Binding-site contacts:
Ligand atom C8 contacts residue GLN628 of chain 1.C at 3.6 Å.
Ligand atom O5 contacts residue GLN820 of chain 1.A at 4.0 Å.
Ligand atom C7 contacts residue ASN600 of chain 1.C at 4.1 Å.
Ligand atom O5 contacts residue ASN600 of chain 1.C at 2.3 Å (h-bond).
Ligand atom C8 contacts residue ILE818 of chain 1.A at 4.0 Å (hydrophobic).
Ligand atom C1 contacts residue ASN600 of chain 1.C at 1.4 Å.
Ligand atom C1 contacts residue GLN820 of chain 1.A at 4.4 Å.
Ligand atom N2 contacts residue ASN600 of chain 1.C at 2.9 Å (h-bond).
Ligand atom C4 contacts residue ASN600 of chain 1.C at 4.2 Å.
Ligand atom C6 contacts residue GLU603 of chain 1.C at 4.4 Å.
Ligand atom O5 contacts residue GLU603 of chain 1.C at 4.0 Å.
Ligand atom C2 contacts residue ASN600 of chain 1.C at 2.5 Å.
Ligand atom C2 contacts residue GLN820 of chain 1.A at 4.4 Å.
Ligand atom C3 contacts residue ASN600 of chain 1.C at 3.8 Å.
Ligand atom C1 contacts residue THR602 of chain 1.C at 4.4 Å.
Ligand atom C5 contacts residue ASN600 of chain 1.C at 3.6 Å.

Sequence of chain 1.A:
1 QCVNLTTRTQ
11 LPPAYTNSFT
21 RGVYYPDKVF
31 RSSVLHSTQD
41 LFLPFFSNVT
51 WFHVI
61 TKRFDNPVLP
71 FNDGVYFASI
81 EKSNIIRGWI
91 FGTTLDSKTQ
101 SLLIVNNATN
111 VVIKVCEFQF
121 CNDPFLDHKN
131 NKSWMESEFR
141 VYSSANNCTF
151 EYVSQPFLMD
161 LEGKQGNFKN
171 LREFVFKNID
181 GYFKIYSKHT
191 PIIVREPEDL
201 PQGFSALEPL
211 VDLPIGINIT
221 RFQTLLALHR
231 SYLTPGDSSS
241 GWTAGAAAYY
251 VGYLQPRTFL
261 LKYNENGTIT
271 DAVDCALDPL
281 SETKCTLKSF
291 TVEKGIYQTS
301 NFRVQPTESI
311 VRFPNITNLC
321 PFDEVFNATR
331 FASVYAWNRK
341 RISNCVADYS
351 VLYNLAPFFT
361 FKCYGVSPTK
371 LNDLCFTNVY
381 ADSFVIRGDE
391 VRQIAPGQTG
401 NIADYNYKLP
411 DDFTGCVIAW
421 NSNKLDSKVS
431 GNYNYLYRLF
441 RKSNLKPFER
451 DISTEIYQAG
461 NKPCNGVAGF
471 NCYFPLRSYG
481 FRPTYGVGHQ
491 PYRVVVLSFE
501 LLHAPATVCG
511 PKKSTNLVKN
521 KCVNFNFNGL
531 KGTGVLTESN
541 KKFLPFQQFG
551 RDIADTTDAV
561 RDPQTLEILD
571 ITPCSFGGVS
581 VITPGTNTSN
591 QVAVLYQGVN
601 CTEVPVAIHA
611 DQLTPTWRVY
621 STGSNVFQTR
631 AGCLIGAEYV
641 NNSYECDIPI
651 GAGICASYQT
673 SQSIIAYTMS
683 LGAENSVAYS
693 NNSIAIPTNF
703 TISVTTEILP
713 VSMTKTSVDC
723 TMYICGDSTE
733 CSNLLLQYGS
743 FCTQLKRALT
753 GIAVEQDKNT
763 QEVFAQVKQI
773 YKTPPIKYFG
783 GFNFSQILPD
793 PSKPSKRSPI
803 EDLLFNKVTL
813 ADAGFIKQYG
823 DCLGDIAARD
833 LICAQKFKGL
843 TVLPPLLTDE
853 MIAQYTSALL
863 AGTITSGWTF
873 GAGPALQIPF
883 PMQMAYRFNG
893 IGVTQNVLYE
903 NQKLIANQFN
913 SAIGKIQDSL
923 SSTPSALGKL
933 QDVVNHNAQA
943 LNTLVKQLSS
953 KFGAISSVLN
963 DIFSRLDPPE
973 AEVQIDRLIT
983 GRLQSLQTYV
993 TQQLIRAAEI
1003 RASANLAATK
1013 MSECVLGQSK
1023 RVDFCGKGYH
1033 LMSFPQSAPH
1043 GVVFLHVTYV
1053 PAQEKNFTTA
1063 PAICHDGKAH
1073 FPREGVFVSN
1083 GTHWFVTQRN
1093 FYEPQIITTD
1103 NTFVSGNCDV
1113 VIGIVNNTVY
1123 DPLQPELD

Sequence of chain 1.C:
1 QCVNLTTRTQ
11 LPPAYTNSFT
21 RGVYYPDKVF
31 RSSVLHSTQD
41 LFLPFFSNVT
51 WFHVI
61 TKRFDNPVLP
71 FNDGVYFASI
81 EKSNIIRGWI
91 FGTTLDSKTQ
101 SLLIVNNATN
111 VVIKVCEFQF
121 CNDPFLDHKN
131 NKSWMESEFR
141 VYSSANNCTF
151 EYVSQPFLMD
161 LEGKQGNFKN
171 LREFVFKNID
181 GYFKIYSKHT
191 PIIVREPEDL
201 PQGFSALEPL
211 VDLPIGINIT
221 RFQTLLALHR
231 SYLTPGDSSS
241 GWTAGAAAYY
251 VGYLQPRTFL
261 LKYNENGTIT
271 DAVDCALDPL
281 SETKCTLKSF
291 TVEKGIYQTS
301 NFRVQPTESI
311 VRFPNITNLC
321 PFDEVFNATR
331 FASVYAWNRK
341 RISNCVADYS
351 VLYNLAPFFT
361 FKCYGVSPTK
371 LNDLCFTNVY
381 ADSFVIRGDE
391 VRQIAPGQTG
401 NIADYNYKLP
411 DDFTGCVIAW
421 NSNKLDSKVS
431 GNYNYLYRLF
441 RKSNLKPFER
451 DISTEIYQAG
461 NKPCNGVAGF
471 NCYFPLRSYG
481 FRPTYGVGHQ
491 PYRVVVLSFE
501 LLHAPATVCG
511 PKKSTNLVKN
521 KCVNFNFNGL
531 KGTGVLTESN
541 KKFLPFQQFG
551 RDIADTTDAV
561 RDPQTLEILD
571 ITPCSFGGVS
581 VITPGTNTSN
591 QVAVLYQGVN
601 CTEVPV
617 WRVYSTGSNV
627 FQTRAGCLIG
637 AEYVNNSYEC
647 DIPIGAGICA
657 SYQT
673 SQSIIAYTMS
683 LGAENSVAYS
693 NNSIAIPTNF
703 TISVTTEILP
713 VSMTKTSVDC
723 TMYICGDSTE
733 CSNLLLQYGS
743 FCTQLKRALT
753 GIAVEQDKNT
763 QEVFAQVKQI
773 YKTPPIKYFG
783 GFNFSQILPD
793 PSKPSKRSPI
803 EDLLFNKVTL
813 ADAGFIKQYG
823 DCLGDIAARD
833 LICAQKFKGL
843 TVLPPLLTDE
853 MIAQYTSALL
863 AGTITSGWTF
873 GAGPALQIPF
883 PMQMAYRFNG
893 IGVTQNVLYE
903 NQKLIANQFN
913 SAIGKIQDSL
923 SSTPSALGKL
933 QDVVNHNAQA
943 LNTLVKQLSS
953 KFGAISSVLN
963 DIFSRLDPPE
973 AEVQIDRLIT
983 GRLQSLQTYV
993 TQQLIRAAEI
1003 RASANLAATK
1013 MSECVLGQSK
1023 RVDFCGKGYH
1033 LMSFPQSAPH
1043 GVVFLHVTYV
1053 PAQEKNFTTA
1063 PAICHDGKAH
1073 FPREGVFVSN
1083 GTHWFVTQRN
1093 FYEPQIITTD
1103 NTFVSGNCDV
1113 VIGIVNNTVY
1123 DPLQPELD

The protein below binds the small molecule below.
Small molecule (SMILES): CC(=O)N[C@@H]1[C@@H](O)[C@H](O)[C@@H](CO)O[C@H]1O